Sequence of chain 3.A:
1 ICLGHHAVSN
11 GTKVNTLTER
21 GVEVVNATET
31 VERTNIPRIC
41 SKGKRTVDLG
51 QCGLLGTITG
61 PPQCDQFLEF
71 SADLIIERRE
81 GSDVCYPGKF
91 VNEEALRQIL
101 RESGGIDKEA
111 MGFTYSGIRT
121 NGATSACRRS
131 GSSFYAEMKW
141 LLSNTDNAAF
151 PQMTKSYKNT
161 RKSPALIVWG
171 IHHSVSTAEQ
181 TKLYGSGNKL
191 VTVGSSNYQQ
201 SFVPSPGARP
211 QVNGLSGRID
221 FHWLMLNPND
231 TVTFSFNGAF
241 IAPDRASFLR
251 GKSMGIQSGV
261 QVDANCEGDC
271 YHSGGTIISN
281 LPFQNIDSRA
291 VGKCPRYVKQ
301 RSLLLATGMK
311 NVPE

A protein and the small-molecule ligand that binds it are described below.
Small molecule (SMILES): CC(=O)N[C@@H]1[C@@H](O)[C@H](O)[C@@H](CO)O[C@H]1O

Binding-site contacts:
Ligand atom C2 contacts residue LYS162 of chain 3.A at 4.3 Å.
Ligand atom C3 contacts residue ASN229 of chain 3.A at 3.7 Å.
Ligand atom C1 contacts residue ASN229 of chain 3.A at 1.4 Å.
Ligand atom N2 contacts residue ASN229 of chain 3.A at 2.7 Å (h-bond).
Ligand atom O3 contacts residue LYS162 of chain 3.A at 3.8 Å.
Ligand atom C3 contacts residue LYS162 of chain 3.A at 3.8 Å.
Ligand atom O7 contacts residue ASN229 of chain 3.A at 3.0 Å (h-bond).
Ligand atom C7 contacts residue ASN229 of chain 3.A at 3.2 Å.
Ligand atom C5 contacts residue ASN229 of chain 3.A at 3.7 Å.
Ligand atom C4 contacts residue ASN229 of chain 3.A at 4.2 Å.
Ligand atom N2 contacts residue LYS162 of chain 3.A at 3.7 Å.
Ligand atom O5 contacts residue ASN229 of chain 3.A at 2.4 Å (h-bond).
Ligand atom C2 contacts residue ASN229 of chain 3.A at 2.3 Å.